Sequence of chain 3.D:
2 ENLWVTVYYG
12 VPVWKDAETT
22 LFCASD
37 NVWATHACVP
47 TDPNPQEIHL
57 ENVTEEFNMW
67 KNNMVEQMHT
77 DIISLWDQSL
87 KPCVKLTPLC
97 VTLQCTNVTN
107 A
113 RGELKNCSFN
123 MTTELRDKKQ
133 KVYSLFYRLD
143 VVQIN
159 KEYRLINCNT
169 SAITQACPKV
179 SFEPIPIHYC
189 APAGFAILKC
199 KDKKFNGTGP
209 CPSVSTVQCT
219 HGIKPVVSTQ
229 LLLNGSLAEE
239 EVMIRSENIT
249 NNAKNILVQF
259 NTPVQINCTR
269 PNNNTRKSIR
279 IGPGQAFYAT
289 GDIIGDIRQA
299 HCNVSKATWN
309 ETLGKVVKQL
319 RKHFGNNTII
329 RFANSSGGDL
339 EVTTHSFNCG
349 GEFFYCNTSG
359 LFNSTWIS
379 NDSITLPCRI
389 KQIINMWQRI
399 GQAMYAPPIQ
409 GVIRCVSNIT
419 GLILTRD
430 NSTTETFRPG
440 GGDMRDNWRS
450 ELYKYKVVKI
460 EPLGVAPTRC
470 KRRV

Binding-site contacts:
Ligand atom C7 contacts residue ASN103 of chain 3.D at 3.3 Å.
Ligand atom C1 contacts residue ASN103 of chain 3.D at 1.4 Å.
Ligand atom C8 contacts residue CYS101 of chain 3.D at 4.1 Å (hydrophobic).
Ligand atom C2 contacts residue LYS117 of chain 3.D at 4.2 Å.
Ligand atom C8 contacts residue LYS117 of chain 3.D at 4.4 Å.
Ligand atom C4 contacts residue ASN103 of chain 3.D at 4.2 Å.
Ligand atom C2 contacts residue ASN103 of chain 3.D at 2.4 Å.
Ligand atom C3 contacts residue ASN103 of chain 3.D at 3.8 Å.
Ligand atom C1 contacts residue GLY114 of chain 3.D at 4.4 Å.
Ligand atom C5 contacts residue ASN103 of chain 3.D at 3.7 Å.
Ligand atom N2 contacts residue LYS117 of chain 3.D at 3.6 Å (salt-bridge).
Ligand atom C8 contacts residue THR102 of chain 3.D at 3.8 Å.
Ligand atom C7 contacts residue LYS117 of chain 3.D at 4.4 Å.
Ligand atom C8 contacts residue ASN103 of chain 3.D at 3.7 Å.
Ligand atom O7 contacts residue ASN103 of chain 3.D at 3.4 Å (h-bond).
Ligand atom N2 contacts residue ASN103 of chain 3.D at 2.9 Å (h-bond).
Ligand atom O5 contacts residue ASN103 of chain 3.D at 2.4 Å (h-bond).
Ligand atom O5 contacts residue GLY114 of chain 3.D at 4.3 Å.
Ligand atom C1 contacts residue LYS117 of chain 3.D at 3.9 Å.

This protein binds this small molecule.
Small molecule (SMILES): CC(=O)N[C@H]1[C@H](O[C@H]2[C@H](O)[C@@H](NC(C)=O)CO[C@@H]2CO)O[C@H](CO)[C@@H](O)[C@@H]1O